Binding-site contacts:
Ligand atom C03 contacts residue LEU316 of chain 1.A at 3.7 Å (hydrophobic).
Ligand atom C01 contacts residue SER287 of chain 1.A at 3.4 Å.
Ligand atom C03 contacts residue VAL291 of chain 1.A at 3.9 Å (hydrophobic).
Ligand atom C08 contacts residue GLY289 of chain 1.A at 3.9 Å.
Ligand atom O16 contacts residue SER290 of chain 1.A at 3.5 Å (h-bond).
Ligand atom N14 contacts residue SER290 of chain 1.A at 3.8 Å.
Ligand atom C21 contacts residue HEM1 of chain 1.B at 3.3 Å.
Ligand atom C22 contacts residue PHE391 of chain 1.A at 3.5 Å (hydrophobic).
Ligand atom N02 contacts residue SER287 of chain 1.A at 3.5 Å.
Ligand atom C21 contacts residue PHE391 of chain 1.A at 3.6 Å (hydrophobic).
Ligand atom O09 contacts residue PHE390 of chain 1.A at 3.5 Å.
Ligand atom C19 contacts residue PHE391 of chain 1.A at 3.7 Å (hydrophobic).
Ligand atom C13 contacts residue LYS292 of chain 1.A at 3.5 Å.
Ligand atom C20 contacts residue PHE391 of chain 1.A at 3.8 Å (hydrophobic).
Ligand atom C22 contacts residue HEM1 of chain 1.B at 3.8 Å.
Ligand atom C10 contacts residue PHE390 of chain 1.A at 3.6 Å (hydrophobic).
Ligand atom C15 contacts residue SER290 of chain 1.A at 3.5 Å.
Ligand atom C08 contacts residue SER287 of chain 1.A at 3.2 Å.
Ligand atom C01 contacts residue GLU317 of chain 1.A at 3.4 Å.
Ligand atom C05 contacts residue VAL291 of chain 1.A at 3.3 Å (hydrophobic).
Ligand atom C03 contacts residue SER287 of chain 1.A at 3.4 Å.
Ligand atom C13 contacts residue GLN75 of chain 1.A at 3.7 Å.
Ligand atom N07 contacts residue SER287 of chain 1.A at 2.8 Å (h-bond).
Ligand atom C12 contacts residue GLN75 of chain 1.A at 3.6 Å.
Ligand atom O09 contacts residue GLY289 of chain 1.A at 3.0 Å (h-bond).
Ligand atom C05 contacts residue SER290 of chain 1.A at 3.9 Å.
Ligand atom C18 contacts residue PHE391 of chain 1.A at 3.7 Å (hydrophobic).
Ligand atom C12 contacts residue PHE390 of chain 1.A at 3.8 Å (hydrophobic).
Ligand atom O16 contacts residue LYS292 of chain 1.A at 3.4 Å (salt-bridge).
Ligand atom O09 contacts residue SER287 of chain 1.A at 2.8 Å (h-bond).
Ligand atom C11 contacts residue PHE390 of chain 1.A at 3.7 Å (hydrophobic).
Ligand atom C04 contacts residue VAL291 of chain 1.A at 3.6 Å (hydrophobic).
Ligand atom C01 contacts residue LEU316 of chain 1.A at 3.6 Å (hydrophobic).
Ligand atom N02 contacts residue LEU316 of chain 1.A at 3.7 Å.
Ligand atom C12 contacts residue GLU76 of chain 1.A at 3.6 Å.
Ligand atom C20 contacts residue THR244 of chain 1.A at 3.4 Å.
Ligand atom C17 contacts residue PHE391 of chain 1.A at 3.7 Å (hydrophobic).
Ligand atom C11 contacts residue GLN75 of chain 1.A at 3.7 Å.
Ligand atom C20 contacts residue HEM1 of chain 1.B at 3.2 Å.
Ligand atom C19 contacts residue HEM1 of chain 1.B at 3.6 Å.

Sequence of chain 1.A:
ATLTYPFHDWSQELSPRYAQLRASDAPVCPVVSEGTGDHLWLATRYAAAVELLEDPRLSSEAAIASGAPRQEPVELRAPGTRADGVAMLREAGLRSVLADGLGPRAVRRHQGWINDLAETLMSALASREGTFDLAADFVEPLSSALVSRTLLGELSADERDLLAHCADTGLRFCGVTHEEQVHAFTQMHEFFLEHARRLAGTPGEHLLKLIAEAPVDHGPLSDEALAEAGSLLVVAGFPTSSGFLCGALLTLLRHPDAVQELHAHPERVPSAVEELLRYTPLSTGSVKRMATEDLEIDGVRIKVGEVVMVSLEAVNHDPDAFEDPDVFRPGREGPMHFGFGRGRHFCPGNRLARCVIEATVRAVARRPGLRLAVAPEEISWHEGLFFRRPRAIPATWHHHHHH

The small molecule below binds the protein below.
Small molecule (SMILES): Cn1cc(C[C@@H]2NC(=O)[C@@H]3CCCN3C2=O)c2ccccc21